Binding-site contacts:
Ligand atom O3 contacts residue ASN129 of chain 1.A at 4.4 Å.
Ligand atom C1 contacts residue ASN129 of chain 1.A at 1.7 Å.
Ligand atom C5 contacts residue GLU130 of chain 1.A at 3.9 Å.
Ligand atom O5 contacts residue ASN129 of chain 1.A at 1.9 Å (h-bond).
Ligand atom C4 contacts residue VAL132 of chain 1.A at 3.9 Å (hydrophobic).
Ligand atom C5 contacts residue ASN129 of chain 1.A at 3.2 Å.
Ligand atom O4 contacts residue VAL132 of chain 1.A at 2.9 Å.
Ligand atom C8 contacts residue ASN129 of chain 1.A at 4.1 Å.
Ligand atom O5 contacts residue GLU130 of chain 1.A at 3.2 Å (salt-bridge).
Ligand atom C6 contacts residue VAL132 of chain 1.A at 4.1 Å (hydrophobic).
Ligand atom O5 contacts residue ASN129 of chain 1.A at 4.3 Å.
Ligand atom C6 contacts residue ASN129 of chain 1.A at 4.2 Å.
Ligand atom N2 contacts residue ASN129 of chain 1.A at 3.2 Å (h-bond).
Ligand atom C4 contacts residue ASN129 of chain 1.A at 3.8 Å.
Ligand atom C6 contacts residue THR131 of chain 1.A at 4.2 Å.
Ligand atom C6 contacts residue GLU130 of chain 1.A at 3.3 Å.
Ligand atom C7 contacts residue ASN129 of chain 1.A at 4.0 Å.
Ligand atom C2 contacts residue ASN129 of chain 1.A at 2.4 Å.
Ligand atom O6 contacts residue ASN129 of chain 1.A at 4.0 Å.
Ligand atom C1 contacts residue GLU130 of chain 1.A at 4.4 Å.
Ligand atom O5 contacts residue GLU130 of chain 1.A at 4.5 Å.
Ligand atom C3 contacts residue ASN129 of chain 1.A at 3.6 Å.

Sequence of chain 1.A:
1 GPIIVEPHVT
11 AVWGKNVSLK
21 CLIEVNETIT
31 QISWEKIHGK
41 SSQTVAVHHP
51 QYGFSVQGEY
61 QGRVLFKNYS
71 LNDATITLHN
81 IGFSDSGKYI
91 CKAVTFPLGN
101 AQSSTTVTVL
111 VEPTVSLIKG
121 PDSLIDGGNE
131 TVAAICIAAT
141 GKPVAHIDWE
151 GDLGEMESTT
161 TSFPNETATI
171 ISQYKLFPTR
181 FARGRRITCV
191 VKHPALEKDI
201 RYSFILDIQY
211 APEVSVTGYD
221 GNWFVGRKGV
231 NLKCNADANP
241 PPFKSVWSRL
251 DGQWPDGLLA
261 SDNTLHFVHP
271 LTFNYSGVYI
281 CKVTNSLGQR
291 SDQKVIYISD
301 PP

A protein and the small-molecule ligand that binds it are described below.
Small molecule (SMILES): CC(=O)N[C@H]1[C@H](O[C@H]2[C@H](O)[C@@H](NC(C)=O)CO[C@@H]2CO[C@@H]2O[C@@H](C)[C@@H](O)[C@@H](O)[C@@H]2O)O[C@H](CO)[C@@H](O[C@@H]2O[C@H](CO[C@H]3O[C@H](CO)[C@@H](O)[C@H](O)[C@@H]3O)[C@@H](O)[C@H](O[C@H]3O[C@H](CO)[C@@H](O)[C@H](O)[C@@H]3O)[C@@H]2O)[C@@H]1O